Binding-site contacts:
Ligand atom C10 contacts residue SO41 of chain 1.G at 3.6 Å.
Ligand atom C12 contacts residue PHE242 of chain 1.A at 3.8 Å (hydrophobic).
Ligand atom C05 contacts residue PHE191 of chain 1.A at 3.6 Å (hydrophobic).
Ligand atom C02 contacts residue TRP51 of chain 1.A at 4.2 Å (hydrophobic).
Ligand atom C11 contacts residue VAL110 of chain 1.A at 4.1 Å (hydrophobic).
Ligand atom C02 contacts residue SO41 of chain 1.G at 3.8 Å.
Ligand atom C06 contacts residue PHE191 of chain 1.A at 4.1 Å (hydrophobic).
Ligand atom C05 contacts residue LEU192 of chain 1.A at 3.8 Å (hydrophobic).
Ligand atom S03 contacts residue PHE191 of chain 1.A at 3.8 Å.
Ligand atom O01 contacts residue SO41 of chain 1.G at 2.7 Å (h-bond).
Ligand atom C11 contacts residue SO41 of chain 1.G at 3.4 Å.
Ligand atom S03 contacts residue ALA265 of chain 1.A at 4.1 Å.
Ligand atom C02 contacts residue VAL269 of chain 1.A at 4.0 Å (hydrophobic).
Ligand atom C13 contacts residue PHE242 of chain 1.A at 3.4 Å (hydrophobic).
Ligand atom O01 contacts residue TRP51 of chain 1.A at 3.3 Å.
Ligand atom S03 contacts residue VAL269 of chain 1.A at 3.7 Å.
Ligand atom C08 contacts residue TYR52 of chain 1.A at 3.7 Å (hydrophobic).
Ligand atom C10 contacts residue TYR52 of chain 1.A at 3.7 Å (hydrophobic).
Ligand atom C05 contacts residue GLN266 of chain 1.A at 3.1 Å.
Ligand atom O15 contacts residue LEU192 of chain 1.A at 4.1 Å.
Ligand atom C14 contacts residue PHE243 of chain 1.A at 3.9 Å (hydrophobic).
Ligand atom N04 contacts residue PHE191 of chain 1.A at 3.8 Å.
Ligand atom C11 contacts residue ILE214 of chain 1.A at 3.9 Å (hydrophobic).
Ligand atom C13 contacts residue PHE191 of chain 1.A at 3.9 Å (hydrophobic).
Ligand atom C08 contacts residue ILE214 of chain 1.A at 3.9 Å (hydrophobic).
Ligand atom O15 contacts residue PHE243 of chain 1.A at 3.4 Å.
Ligand atom C12 contacts residue PHE191 of chain 1.A at 4.2 Å (hydrophobic).
Ligand atom C12 contacts residue THR159 of chain 1.A at 3.7 Å.
Ligand atom C09 contacts residue ILE214 of chain 1.A at 3.7 Å (hydrophobic).
Ligand atom O15 contacts residue PHE191 of chain 1.A at 4.2 Å.
Ligand atom C12 contacts residue SO41 of chain 1.G at 4.2 Å.
Ligand atom C14 contacts residue PHE191 of chain 1.A at 4.2 Å (hydrophobic).
Ligand atom C10 contacts residue ILE214 of chain 1.A at 3.5 Å (hydrophobic).
Ligand atom C06 contacts residue VAL269 of chain 1.A at 4.2 Å (hydrophobic).
Ligand atom O01 contacts residue TYR52 of chain 1.A at 4.3 Å.
Ligand atom C14 contacts residue ILE214 of chain 1.A at 4.1 Å (hydrophobic).
Ligand atom N04 contacts residue GLN266 of chain 1.A at 4.3 Å.
Ligand atom N04 contacts residue VAL269 of chain 1.A at 3.4 Å.
Ligand atom C05 contacts residue VAL269 of chain 1.A at 3.3 Å (hydrophobic).
Ligand atom O01 contacts residue VAL269 of chain 1.A at 4.3 Å.

Sequence of chain 1.A:
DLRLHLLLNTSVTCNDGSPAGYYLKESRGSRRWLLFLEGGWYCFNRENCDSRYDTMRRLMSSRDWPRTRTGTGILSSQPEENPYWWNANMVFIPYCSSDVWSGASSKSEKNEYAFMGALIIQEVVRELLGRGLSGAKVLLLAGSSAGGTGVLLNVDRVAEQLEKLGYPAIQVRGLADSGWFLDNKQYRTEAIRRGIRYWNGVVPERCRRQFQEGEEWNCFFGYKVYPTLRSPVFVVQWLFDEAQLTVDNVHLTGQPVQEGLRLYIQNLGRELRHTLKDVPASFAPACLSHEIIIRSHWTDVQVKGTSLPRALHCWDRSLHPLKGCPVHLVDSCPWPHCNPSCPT

A protein and the small-molecule ligand that binds it are described below.
Small molecule (SMILES): Cn1sc(=O)n(Cc2ccccc2)c1=O